Binding-site contacts:
Ligand atom O8 contacts residue SER254 of chain 1.A at 2.8 Å (h-bond).
Ligand atom C5 contacts residue ASP42 of chain 1.A at 3.4 Å.
Ligand atom O1 contacts residue SER203 of chain 1.A at 2.7 Å (h-bond).
Ligand atom O6 contacts residue ARG208 of chain 1.A at 3.1 Å (salt-bridge).
Ligand atom O9 contacts residue ARG256 of chain 1.A at 2.9 Å (salt-bridge).
Ligand atom C6 contacts residue PHE205 of chain 1.A at 3.6 Å (hydrophobic).
Ligand atom P1 contacts residue ARG208 of chain 1.A at 3.8 Å.
Ligand atom P1 contacts residue SER254 of chain 1.A at 3.7 Å.
Ligand atom O5 contacts residue ASP42 of chain 1.A at 2.7 Å (salt-bridge).
Ligand atom O3 contacts residue THR58 of chain 1.A at 3.8 Å.
Ligand atom O3 contacts residue ASN60 of chain 1.A at 3.2 Å (h-bond).
Ligand atom O5 contacts residue SER254 of chain 1.A at 3.3 Å (h-bond).
Ligand atom O6 contacts residue PHE330 of chain 1.A at 3.9 Å.
Ligand atom O6 contacts residue PHE205 of chain 1.A at 3.6 Å.
Ligand atom O5 contacts residue ALA253 of chain 1.A at 3.9 Å.
Ligand atom O2 contacts residue PHE205 of chain 1.A at 3.6 Å.
Ligand atom C5 contacts residue ASN60 of chain 1.A at 3.6 Å.
Ligand atom P1 contacts residue ARG256 of chain 1.A at 3.7 Å.
Ligand atom O2 contacts residue ALA253 of chain 1.A at 3.4 Å.
Ligand atom C4 contacts residue ASN60 of chain 1.A at 3.6 Å.
Ligand atom O4 contacts residue PHE330 of chain 1.A at 3.7 Å.
Ligand atom O3 contacts residue ASP42 of chain 1.A at 2.6 Å (salt-bridge).
Ligand atom O1 contacts residue ASN181 of chain 1.A at 3.0 Å (h-bond).
Ligand atom C1 contacts residue THR58 of chain 1.A at 3.5 Å.
Ligand atom O9 contacts residue ARG208 of chain 1.A at 2.9 Å (salt-bridge).
Ligand atom O8 contacts residue ARG256 of chain 1.A at 2.8 Å (salt-bridge).
Ligand atom C1 contacts residue MET159 of chain 1.A at 3.7 Å (hydrophobic).
Ligand atom O7 contacts residue ARG208 of chain 1.A at 3.1 Å (salt-bridge).
Ligand atom O1 contacts residue MET251 of chain 1.A at 3.2 Å.
Ligand atom C2 contacts residue ALA253 of chain 1.A at 3.9 Å (hydrophobic).
Ligand atom O1 contacts residue THR58 of chain 1.A at 3.6 Å.
Ligand atom O9 contacts residue SER254 of chain 1.A at 3.8 Å.
Ligand atom C4 contacts residue PHE205 of chain 1.A at 3.6 Å (hydrophobic).
Ligand atom O4 contacts residue ASN60 of chain 1.A at 2.8 Å (h-bond).
Ligand atom C3 contacts residue ASP42 of chain 1.A at 3.4 Å.
Ligand atom O6 contacts residue ASN60 of chain 1.A at 3.6 Å (h-bond).
Ligand atom O7 contacts residue SER254 of chain 1.A at 3.9 Å.
Ligand atom O2 contacts residue THR183 of chain 1.A at 3.3 Å (h-bond).
Ligand atom O4 contacts residue PHE205 of chain 1.A at 3.6 Å.
Ligand atom O2 contacts residue SER203 of chain 1.A at 3.4 Å.

Sequence of chain 1.A:
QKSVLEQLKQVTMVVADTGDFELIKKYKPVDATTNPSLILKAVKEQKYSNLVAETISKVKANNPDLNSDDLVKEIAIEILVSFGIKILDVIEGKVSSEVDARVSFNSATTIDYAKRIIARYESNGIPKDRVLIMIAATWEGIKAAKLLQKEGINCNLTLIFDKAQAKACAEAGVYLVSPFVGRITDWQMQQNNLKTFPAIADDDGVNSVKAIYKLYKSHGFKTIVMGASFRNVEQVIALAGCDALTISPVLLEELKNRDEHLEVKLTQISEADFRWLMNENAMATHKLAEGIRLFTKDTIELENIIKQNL

The small molecule below binds the protein below.
Small molecule (SMILES): O=C(CO)[C@@H](O)[C@H](O)[C@H](O)[C@H](O)COP(=O)(O)O